Binding-site contacts:
Ligand atom O2' contacts residue ASN479 of chain 1.D at 3.4 Å (h-bond).
Ligand atom C4' contacts residue ASN479 of chain 1.D at 4.1 Å.
Ligand atom O1B contacts residue ARG1020 of chain 1.E at 2.5 Å (salt-bridge).
Ligand atom C2' contacts residue ASN479 of chain 1.D at 4.2 Å.
Ligand atom O3G contacts residue ARG1020 of chain 1.E at 1.6 Å (salt-bridge).
Ligand atom O4' contacts residue ASN479 of chain 1.D at 3.5 Å (h-bond).
Ligand atom PG contacts residue ARG1020 of chain 1.E at 2.6 Å.
Ligand atom C3A contacts residue ARG1020 of chain 1.E at 4.4 Å.
Ligand atom C3A contacts residue TYR769 of chain 1.E at 4.5 Å (hydrophobic).
Ligand atom N2 contacts residue PRO448 of chain 1.D at 3.0 Å.
Ligand atom O2B contacts residue ARG766 of chain 1.E at 2.5 Å (salt-bridge).
Ligand atom C2 contacts residue PRO448 of chain 1.D at 4.0 Å (hydrophobic).
Ligand atom O3B contacts residue ARG1020 of chain 1.E at 3.0 Å (salt-bridge).
Ligand atom C1' contacts residue ASN479 of chain 1.D at 3.5 Å.
Ligand atom O2B contacts residue ARG1020 of chain 1.E at 2.9 Å (salt-bridge).
Ligand atom O3G contacts residue ASP837 of chain 1.E at 4.1 Å.
Ligand atom PB contacts residue ARG766 of chain 1.E at 3.5 Å.
Ligand atom O2G contacts residue ARG766 of chain 1.E at 4.5 Å.
Ligand atom O1G contacts residue LYS752 of chain 1.D at 4.0 Å.
Ligand atom PB contacts residue ARG1020 of chain 1.E at 2.8 Å.
Ligand atom N3 contacts residue PRO448 of chain 1.D at 4.1 Å.
Ligand atom O2' contacts residue GLN1078 of chain 1.D at 3.5 Å (h-bond).
Ligand atom O2G contacts residue ARG1020 of chain 1.E at 2.8 Å (salt-bridge).
Ligand atom O2G contacts residue LYS752 of chain 1.D at 4.1 Å.
Ligand atom O1G contacts residue ARG1020 of chain 1.E at 3.7 Å.
Ligand atom O1B contacts residue ARG766 of chain 1.E at 3.5 Å (salt-bridge).
Ligand atom O2G contacts residue SER1019 of chain 1.E at 3.9 Å.
Ligand atom O3B contacts residue ARG766 of chain 1.E at 4.5 Å.

Sequence of chain 1.E:
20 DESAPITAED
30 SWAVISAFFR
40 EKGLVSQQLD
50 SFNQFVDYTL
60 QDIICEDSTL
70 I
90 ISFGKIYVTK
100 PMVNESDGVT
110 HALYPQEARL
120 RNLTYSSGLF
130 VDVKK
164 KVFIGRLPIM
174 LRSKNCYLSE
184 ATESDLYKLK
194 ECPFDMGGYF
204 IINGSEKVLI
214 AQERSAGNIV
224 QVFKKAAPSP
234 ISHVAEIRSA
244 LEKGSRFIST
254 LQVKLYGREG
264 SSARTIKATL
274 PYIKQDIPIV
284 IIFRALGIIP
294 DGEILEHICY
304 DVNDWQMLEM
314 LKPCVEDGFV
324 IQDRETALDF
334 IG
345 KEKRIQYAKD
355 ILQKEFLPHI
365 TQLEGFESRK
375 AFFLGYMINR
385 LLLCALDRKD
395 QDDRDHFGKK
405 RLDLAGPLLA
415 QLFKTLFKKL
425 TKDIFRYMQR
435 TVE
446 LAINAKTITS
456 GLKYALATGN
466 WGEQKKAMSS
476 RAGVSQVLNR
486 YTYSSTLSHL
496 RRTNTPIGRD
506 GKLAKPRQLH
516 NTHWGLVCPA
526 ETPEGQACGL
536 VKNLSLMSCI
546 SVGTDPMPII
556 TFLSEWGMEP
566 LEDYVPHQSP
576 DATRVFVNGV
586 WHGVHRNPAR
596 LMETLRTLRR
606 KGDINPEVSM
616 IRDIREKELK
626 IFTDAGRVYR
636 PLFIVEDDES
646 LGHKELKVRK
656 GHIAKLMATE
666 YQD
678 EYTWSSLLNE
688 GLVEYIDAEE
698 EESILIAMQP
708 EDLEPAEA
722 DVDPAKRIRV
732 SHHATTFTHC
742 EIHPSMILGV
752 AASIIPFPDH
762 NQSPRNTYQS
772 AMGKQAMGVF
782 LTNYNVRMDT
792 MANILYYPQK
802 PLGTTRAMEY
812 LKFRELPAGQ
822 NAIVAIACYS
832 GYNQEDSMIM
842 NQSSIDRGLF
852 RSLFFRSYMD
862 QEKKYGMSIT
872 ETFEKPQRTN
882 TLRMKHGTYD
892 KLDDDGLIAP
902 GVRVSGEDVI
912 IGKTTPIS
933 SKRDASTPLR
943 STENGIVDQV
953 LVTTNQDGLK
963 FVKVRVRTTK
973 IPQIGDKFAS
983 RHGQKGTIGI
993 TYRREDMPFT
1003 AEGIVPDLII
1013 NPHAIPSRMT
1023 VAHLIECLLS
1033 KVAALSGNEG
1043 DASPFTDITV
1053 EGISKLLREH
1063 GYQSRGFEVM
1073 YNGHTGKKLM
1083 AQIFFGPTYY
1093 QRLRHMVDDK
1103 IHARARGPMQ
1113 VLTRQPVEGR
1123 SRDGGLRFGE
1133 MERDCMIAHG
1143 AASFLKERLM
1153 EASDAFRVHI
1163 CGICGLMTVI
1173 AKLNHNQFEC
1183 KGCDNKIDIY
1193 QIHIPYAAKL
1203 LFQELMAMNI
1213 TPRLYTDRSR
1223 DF

A protein and the small-molecule ligand that binds it are described below.
Small molecule (SMILES): Nc1nc2c(ncn2[C@@H]2O[C@H](CO[P](=O)(O)C[P](=O)(O)OP(=O)(O)O)[C@@H](O)[C@H]2O)c(=O)[nH]1

Sequence of chain 1.D:
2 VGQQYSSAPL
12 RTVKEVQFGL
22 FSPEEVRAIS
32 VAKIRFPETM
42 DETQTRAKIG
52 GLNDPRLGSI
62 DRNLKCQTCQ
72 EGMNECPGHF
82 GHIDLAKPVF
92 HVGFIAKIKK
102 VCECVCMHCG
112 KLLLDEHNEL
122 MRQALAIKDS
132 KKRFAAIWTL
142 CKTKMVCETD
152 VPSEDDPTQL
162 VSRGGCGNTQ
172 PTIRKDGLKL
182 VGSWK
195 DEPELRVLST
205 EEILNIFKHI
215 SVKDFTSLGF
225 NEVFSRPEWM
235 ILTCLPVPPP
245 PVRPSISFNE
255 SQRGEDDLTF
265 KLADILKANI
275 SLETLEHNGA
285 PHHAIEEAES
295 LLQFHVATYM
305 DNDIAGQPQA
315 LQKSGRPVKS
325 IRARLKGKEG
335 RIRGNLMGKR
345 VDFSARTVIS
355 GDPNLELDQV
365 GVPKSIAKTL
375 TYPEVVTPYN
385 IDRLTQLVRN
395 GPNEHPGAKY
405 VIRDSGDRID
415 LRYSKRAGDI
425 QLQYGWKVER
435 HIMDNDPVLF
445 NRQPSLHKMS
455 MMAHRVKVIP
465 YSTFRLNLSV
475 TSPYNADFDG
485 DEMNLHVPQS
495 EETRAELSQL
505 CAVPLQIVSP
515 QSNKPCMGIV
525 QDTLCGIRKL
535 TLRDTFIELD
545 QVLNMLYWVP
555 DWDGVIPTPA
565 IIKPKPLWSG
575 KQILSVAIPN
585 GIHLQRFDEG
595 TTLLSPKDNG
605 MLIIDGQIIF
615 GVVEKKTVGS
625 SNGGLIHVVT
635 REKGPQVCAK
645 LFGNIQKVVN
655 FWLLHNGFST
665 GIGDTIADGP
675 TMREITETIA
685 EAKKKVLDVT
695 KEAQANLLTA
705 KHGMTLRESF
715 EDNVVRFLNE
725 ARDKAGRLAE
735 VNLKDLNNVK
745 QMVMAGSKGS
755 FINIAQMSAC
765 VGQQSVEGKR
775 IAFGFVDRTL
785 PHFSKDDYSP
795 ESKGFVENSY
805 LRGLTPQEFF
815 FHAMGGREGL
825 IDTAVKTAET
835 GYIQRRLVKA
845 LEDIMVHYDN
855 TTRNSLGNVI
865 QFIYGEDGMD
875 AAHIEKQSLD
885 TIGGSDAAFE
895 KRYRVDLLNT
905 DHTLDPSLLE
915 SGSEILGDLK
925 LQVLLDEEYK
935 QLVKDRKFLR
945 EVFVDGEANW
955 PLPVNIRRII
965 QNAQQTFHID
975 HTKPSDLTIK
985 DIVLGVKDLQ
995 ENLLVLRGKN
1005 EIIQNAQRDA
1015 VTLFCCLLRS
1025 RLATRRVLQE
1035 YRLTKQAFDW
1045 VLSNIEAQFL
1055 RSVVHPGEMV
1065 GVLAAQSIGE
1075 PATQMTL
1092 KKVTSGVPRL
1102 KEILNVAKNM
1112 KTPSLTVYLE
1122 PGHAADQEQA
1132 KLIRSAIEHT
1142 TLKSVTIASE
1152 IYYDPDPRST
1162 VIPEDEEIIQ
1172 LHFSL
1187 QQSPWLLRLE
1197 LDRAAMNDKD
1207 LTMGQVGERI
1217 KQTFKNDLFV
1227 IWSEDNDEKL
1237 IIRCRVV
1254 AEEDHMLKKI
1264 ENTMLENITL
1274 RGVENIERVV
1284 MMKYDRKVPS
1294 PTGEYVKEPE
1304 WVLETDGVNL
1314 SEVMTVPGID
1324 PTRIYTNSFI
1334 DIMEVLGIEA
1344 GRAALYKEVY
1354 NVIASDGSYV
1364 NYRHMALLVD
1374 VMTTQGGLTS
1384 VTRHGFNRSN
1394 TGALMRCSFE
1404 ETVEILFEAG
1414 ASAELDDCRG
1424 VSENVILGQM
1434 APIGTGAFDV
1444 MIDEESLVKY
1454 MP